Binding-site contacts:
Ligand atom O contacts residue ASN281 of chain 5.V at 2.6 Å (h-bond).
Ligand atom CD1 contacts residue TYR94 of chain 5.V at 3.5 Å (hydrophobic).
Ligand atom N contacts residue TYR273 of chain 5.V at 3.9 Å.
Ligand atom O contacts residue LYS234 of chain 5.V at 3.6 Å.
Ligand atom CG2 contacts residue HIS277 of chain 5.V at 3.3 Å.
Ligand atom CG contacts residue LYS234 of chain 5.V at 3.3 Å.
Ligand atom CB contacts residue LEU286 of chain 5.V at 3.9 Å (hydrophobic).
Ligand atom N contacts residue THR235 of chain 5.V at 3.5 Å (h-bond).
Ligand atom CG1 contacts residue TYR94 of chain 5.V at 3.8 Å (hydrophobic).
Ligand atom CD contacts residue HIS277 of chain 5.V at 3.9 Å.
Ligand atom CG contacts residue HIS277 of chain 5.V at 3.8 Å.
Ligand atom C contacts residue LEU286 of chain 5.V at 3.8 Å (hydrophobic).
Ligand atom CD contacts residue TYR273 of chain 5.V at 3.3 Å (hydrophobic).
Ligand atom CD1 contacts residue TYR91 of chain 5.V at 3.9 Å (hydrophobic).
Ligand atom CG contacts residue ASP233 of chain 5.V at 3.0 Å.
Ligand atom O contacts residue THR235 of chain 5.V at 3.0 Å (h-bond).
Ligand atom C contacts residue THR235 of chain 5.V at 3.6 Å.
Ligand atom CG contacts residue TYR273 of chain 5.V at 3.6 Å (hydrophobic).
Ligand atom O contacts residue ASN227 of chain 5.V at 3.6 Å.
Ligand atom CG2 contacts residue ASN281 of chain 5.V at 3.6 Å.
Ligand atom C contacts residue TYR94 of chain 5.V at 4.0 Å (hydrophobic).
Ligand atom CB contacts residue HIS277 of chain 5.V at 3.7 Å.
Ligand atom N contacts residue THR235 of chain 5.V at 3.9 Å.
Ligand atom CA contacts residue ASN227 of chain 5.V at 3.7 Å.
Ligand atom CG2 contacts residue GLU236 of chain 5.V at 3.3 Å.
Ligand atom CA contacts residue THR235 of chain 5.V at 3.6 Å.
Ligand atom CB contacts residue TYR238 of chain 5.V at 3.6 Å (hydrophobic).
Ligand atom CG1 contacts residue VAL280 of chain 5.V at 4.0 Å (hydrophobic).
Ligand atom O contacts residue TYR94 of chain 5.V at 2.9 Å.
Ligand atom CG2 contacts residue PHE278 of chain 5.V at 3.7 Å (hydrophobic).
Ligand atom O contacts residue THR235 of chain 5.V at 3.1 Å (h-bond).
Ligand atom CG2 contacts residue LEU286 of chain 5.V at 3.7 Å (hydrophobic).
Ligand atom O contacts residue HIS277 of chain 5.V at 3.4 Å.
Ligand atom C contacts residue ASN227 of chain 5.V at 3.5 Å.
Ligand atom O contacts residue LEU286 of chain 5.V at 3.2 Å.
Ligand atom C contacts residue ASN281 of chain 5.V at 3.8 Å.
Ligand atom CB contacts residue ASP233 of chain 5.V at 3.0 Å.
Ligand atom N contacts residue ASN227 of chain 5.V at 3.0 Å (h-bond).
Ligand atom C contacts residue THR235 of chain 5.V at 3.6 Å.
Ligand atom C contacts residue THR235 of chain 5.V at 3.6 Å.

The protein below binds the small molecule below.
Small molecule (SMILES): CC[C@H](C)[C@H](NC(=O)[C@H](CO)NC(=O)[C@H](CCCN=C(N)N)NC(=O)[C@@H](NC(=O)[C@@H]1CCCN1C(=O)[C@@H]1CCCN1C(=O)[C@H](C)N)C(C)C)C(=O)N[C@H](C=O)Cc1ccc(O)cc1

Sequence of chain 5.V:
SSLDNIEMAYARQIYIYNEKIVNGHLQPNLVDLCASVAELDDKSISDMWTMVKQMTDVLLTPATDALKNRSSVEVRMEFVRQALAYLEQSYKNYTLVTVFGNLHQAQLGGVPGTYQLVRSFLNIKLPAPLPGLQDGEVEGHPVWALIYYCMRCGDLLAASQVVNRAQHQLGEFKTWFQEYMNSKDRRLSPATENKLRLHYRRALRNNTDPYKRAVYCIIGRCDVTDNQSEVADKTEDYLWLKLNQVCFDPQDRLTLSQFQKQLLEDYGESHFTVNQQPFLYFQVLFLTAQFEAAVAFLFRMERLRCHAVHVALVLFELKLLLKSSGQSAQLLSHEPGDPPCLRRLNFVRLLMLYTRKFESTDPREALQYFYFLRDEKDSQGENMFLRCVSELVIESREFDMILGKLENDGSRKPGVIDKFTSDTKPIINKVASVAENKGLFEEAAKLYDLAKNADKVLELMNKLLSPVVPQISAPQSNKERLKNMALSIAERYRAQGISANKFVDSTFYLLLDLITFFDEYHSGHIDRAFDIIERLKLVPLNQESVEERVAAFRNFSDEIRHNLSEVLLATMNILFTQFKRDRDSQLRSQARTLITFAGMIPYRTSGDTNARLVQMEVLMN